This small molecule binds to this protein.
Small molecule (SMILES): O=S(=O)(O)c1cccc2cccc(Nc3ccccc3)c12

Sequence of chain 1.Y:
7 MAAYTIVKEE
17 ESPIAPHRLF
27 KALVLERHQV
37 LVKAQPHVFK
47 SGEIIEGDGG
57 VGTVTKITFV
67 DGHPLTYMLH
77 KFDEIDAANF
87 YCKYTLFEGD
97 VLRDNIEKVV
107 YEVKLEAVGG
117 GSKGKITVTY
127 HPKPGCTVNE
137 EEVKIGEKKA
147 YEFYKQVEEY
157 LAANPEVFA

Binding-site contacts:
Ligand atom C7 contacts residue LYS145 of chain 1.Y at 3.7 Å.
Ligand atom C5 contacts residue LYS145 of chain 1.Y at 3.6 Å.
Ligand atom O3 contacts residue ALA146 of chain 1.Y at 4.0 Å.
Ligand atom C3 contacts residue LEU71 of chain 1.Y at 4.1 Å (hydrophobic).
Ligand atom C13 contacts residue VAL97 of chain 1.Y at 4.1 Å (hydrophobic).
Ligand atom C14 contacts residue TYR126 of chain 1.Y at 3.7 Å (hydrophobic).
Ligand atom O2 contacts residue ALA146 of chain 1.Y at 3.7 Å.
Ligand atom C12 contacts residue VAL97 of chain 1.Y at 4.0 Å (hydrophobic).
Ligand atom C9 contacts residue LYS145 of chain 1.Y at 3.9 Å.
Ligand atom C6 contacts residue LYS145 of chain 1.Y at 3.6 Å.
Ligand atom O3 contacts residue LYS145 of chain 1.Y at 4.0 Å.
Ligand atom C16 contacts residue GLY142 of chain 1.Y at 3.9 Å.
Ligand atom C6 contacts residue GLN41 of chain 1.Y at 3.5 Å.
Ligand atom C6 contacts residue PHE45 of chain 1.Y at 3.6 Å (hydrophobic).
Ligand atom C11 contacts residue VAL97 of chain 1.Y at 4.0 Å (hydrophobic).
Ligand atom O1 contacts residue MET74 of chain 1.Y at 4.1 Å.
Ligand atom C5 contacts residue PHE45 of chain 1.Y at 3.8 Å (hydrophobic).
Ligand atom C4 contacts residue LYS145 of chain 1.Y at 3.6 Å.
Ligand atom O2 contacts residue ARG33 of chain 1.Y at 2.5 Å (salt-bridge).
Ligand atom C4 contacts residue PHE65 of chain 1.Y at 4.1 Å (hydrophobic).
Ligand atom S contacts residue ARG33 of chain 1.Y at 3.9 Å.
Ligand atom C12 contacts residue LEU92 of chain 1.Y at 3.9 Å (hydrophobic).
Ligand atom O3 contacts residue GLY142 of chain 1.Y at 3.9 Å.
Ligand atom C7 contacts residue LEU37 of chain 1.Y at 3.6 Å (hydrophobic).
Ligand atom C12 contacts residue TYR107 of chain 1.Y at 3.4 Å (hydrophobic).
Ligand atom C16 contacts residue VAL97 of chain 1.Y at 4.1 Å (hydrophobic).
Ligand atom C15 contacts residue GLU138 of chain 1.Y at 4.2 Å.
Ligand atom C14 contacts residue GLY142 of chain 1.Y at 3.6 Å.
Ligand atom C13 contacts residue TYR107 of chain 1.Y at 3.8 Å (hydrophobic).
Ligand atom C13 contacts residue LEU92 of chain 1.Y at 4.0 Å (hydrophobic).
Ligand atom C15 contacts residue GLY142 of chain 1.Y at 3.5 Å.
Ligand atom C3 contacts residue PHE65 of chain 1.Y at 3.9 Å (hydrophobic).
Ligand atom C8 contacts residue LEU37 of chain 1.Y at 3.6 Å (hydrophobic).
Ligand atom C8 contacts residue LYS145 of chain 1.Y at 3.6 Å.
Ligand atom C7 contacts residue GLN41 of chain 1.Y at 3.9 Å.
Ligand atom C10 contacts residue LYS145 of chain 1.Y at 3.8 Å.
Ligand atom C7 contacts residue PHE45 of chain 1.Y at 4.0 Å (hydrophobic).
Ligand atom C4 contacts residue PHE45 of chain 1.Y at 4.1 Å (hydrophobic).
Ligand atom C13 contacts residue TYR126 of chain 1.Y at 3.8 Å (hydrophobic).
Ligand atom C14 contacts residue GLU138 of chain 1.Y at 3.7 Å.